Sequence of chain 2.A:
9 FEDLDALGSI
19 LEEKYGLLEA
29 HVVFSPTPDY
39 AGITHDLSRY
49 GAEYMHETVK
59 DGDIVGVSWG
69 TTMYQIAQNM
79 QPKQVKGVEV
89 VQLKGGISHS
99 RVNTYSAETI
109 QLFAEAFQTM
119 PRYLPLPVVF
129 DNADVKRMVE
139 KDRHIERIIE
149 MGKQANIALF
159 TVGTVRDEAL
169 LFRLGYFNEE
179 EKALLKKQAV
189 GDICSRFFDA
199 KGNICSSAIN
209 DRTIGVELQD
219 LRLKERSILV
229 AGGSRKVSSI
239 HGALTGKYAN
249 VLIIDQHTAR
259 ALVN

This protein binds this small molecule.
Small molecule (SMILES): CC[C@H](O)[C@H](O)COP(=O)(O)O

Binding-site contacts:
Ligand atom O3P contacts residue GLY68 of chain 2.A at 4.0 Å.
Ligand atom C4' contacts residue THR159 of chain 2.A at 4.1 Å.
Ligand atom O3' contacts residue ASP190 of chain 2.A at 2.6 Å (salt-bridge).
Ligand atom O5' contacts residue GLY68 of chain 2.A at 3.9 Å.
Ligand atom C4' contacts residue GLY161 of chain 2.A at 3.7 Å.
Ligand atom C2' contacts residue LYS92 of chain 2.A at 2.5 Å.
Ligand atom O4' contacts residue GLY161 of chain 2.A at 3.5 Å.
Ligand atom P contacts residue THR70 of chain 2.A at 3.9 Å.
Ligand atom O2P contacts residue LYS234 of chain 2.A at 3.8 Å.
Ligand atom C2' contacts residue SER193 of chain 2.A at 3.8 Å.
Ligand atom O2P contacts residue GLY68 of chain 2.A at 4.0 Å.
Ligand atom O3' contacts residue GLY161 of chain 2.A at 4.0 Å.
Ligand atom P contacts residue THR69 of chain 2.A at 3.5 Å.
Ligand atom C4' contacts residue ASP190 of chain 2.A at 3.6 Å.
Ligand atom O2P contacts residue THR159 of chain 2.A at 3.5 Å.
Ligand atom P contacts residue THR159 of chain 2.A at 4.0 Å.
Ligand atom O1P contacts residue THR159 of chain 2.A at 4.1 Å.
Ligand atom O4' contacts residue LEU169 of chain 2.A at 3.9 Å.
Ligand atom C2' contacts residue TRP67 of chain 2.A at 3.8 Å (hydrophobic).
Ligand atom C3' contacts residue LYS92 of chain 2.A at 3.5 Å.
Ligand atom C1' contacts residue TRP67 of chain 2.A at 3.3 Å (hydrophobic).
Ligand atom O3' contacts residue CYS192 of chain 2.A at 3.9 Å.
Ligand atom O5' contacts residue THR159 of chain 2.A at 3.5 Å.
Ligand atom C3' contacts residue TRP67 of chain 2.A at 3.7 Å (hydrophobic).
Ligand atom O4' contacts residue ASP190 of chain 2.A at 2.7 Å (salt-bridge).
Ligand atom C3' contacts residue THR159 of chain 2.A at 4.1 Å.
Ligand atom C3' contacts residue ASP190 of chain 2.A at 3.5 Å.
Ligand atom C1' contacts residue SER193 of chain 2.A at 3.7 Å.
Ligand atom O2P contacts residue THR69 of chain 2.A at 3.4 Å (h-bond).
Ligand atom O5' contacts residue TRP67 of chain 2.A at 4.0 Å.
Ligand atom O1P contacts residue LYS234 of chain 2.A at 2.8 Å (salt-bridge).
Ligand atom C1' contacts residue SER66 of chain 2.A at 3.6 Å.
Ligand atom O3' contacts residue LYS92 of chain 2.A at 3.6 Å.
Ligand atom C2' contacts residue ASP190 of chain 2.A at 3.5 Å.
Ligand atom O5' contacts residue THR69 of chain 2.A at 4.1 Å.
Ligand atom O3' contacts residue THR159 of chain 2.A at 4.0 Å.
Ligand atom C1' contacts residue LYS92 of chain 2.A at 1.3 Å.
Ligand atom P contacts residue LYS234 of chain 2.A at 3.8 Å.
Ligand atom O2P contacts residue THR70 of chain 2.A at 2.6 Å (h-bond).
Ligand atom O3P contacts residue THR69 of chain 2.A at 2.7 Å (h-bond).